Sequence of chain 1.C:
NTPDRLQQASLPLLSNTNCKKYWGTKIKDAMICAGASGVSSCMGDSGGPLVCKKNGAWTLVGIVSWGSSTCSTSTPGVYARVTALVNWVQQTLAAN

Binding-site contacts:
Ligand atom C2 contacts residue MET44 of chain 1.C at 4.3 Å (hydrophobic).
Ligand atom C3 contacts residue MET44 of chain 1.C at 3.5 Å (hydrophobic).
Ligand atom C1 contacts residue TRP67 of chain 1.C at 3.2 Å (hydrophobic).
Ligand atom C2 contacts residue SER47 of chain 1.C at 3.3 Å.
Ligand atom O2P contacts residue HIS42 of chain 1.B at 2.6 Å (h-bond).
Ligand atom C2 contacts residue CYS43 of chain 1.C at 3.7 Å (hydrophobic).
Ligand atom C1 contacts residue SER47 of chain 1.C at 3.7 Å.
Ligand atom O2P contacts residue SER47 of chain 1.C at 2.5 Å (h-bond).
Ligand atom C1 contacts residue VAL65 of chain 1.C at 4.2 Å (hydrophobic).
Ligand atom P contacts residue HIS42 of chain 1.B at 3.4 Å.
Ligand atom O1P contacts residue HIS42 of chain 1.B at 4.2 Å.
Ligand atom C3 contacts residue CYS43 of chain 1.C at 3.5 Å (hydrophobic).
Ligand atom O1P contacts residue SER66 of chain 1.C at 4.0 Å.
Ligand atom O1P contacts residue CYS43 of chain 1.C at 4.3 Å.
Ligand atom C1 contacts residue SER66 of chain 1.C at 3.5 Å.
Ligand atom O3P contacts residue MET44 of chain 1.C at 3.7 Å.
Ligand atom P contacts residue SER66 of chain 1.C at 4.3 Å.
Ligand atom O2P contacts residue SER66 of chain 1.C at 4.5 Å.
Ligand atom O3P contacts residue GLY45 of chain 1.C at 2.9 Å (h-bond).
Ligand atom P contacts residue SER47 of chain 1.C at 1.6 Å.
Ligand atom O3P contacts residue SER47 of chain 1.C at 2.5 Å (h-bond).
Ligand atom O3P contacts residue CYS43 of chain 1.C at 3.7 Å.
Ligand atom C1 contacts residue GLY68 of chain 1.C at 3.8 Å.
Ligand atom P contacts residue GLY45 of chain 1.C at 4.3 Å.
Ligand atom C2 contacts residue SER66 of chain 1.C at 4.4 Å.
Ligand atom O3P contacts residue ASP46 of chain 1.C at 3.6 Å.
Ligand atom O1P contacts residue SER47 of chain 1.C at 2.5 Å (h-bond).

Sequence of chain 1.B:
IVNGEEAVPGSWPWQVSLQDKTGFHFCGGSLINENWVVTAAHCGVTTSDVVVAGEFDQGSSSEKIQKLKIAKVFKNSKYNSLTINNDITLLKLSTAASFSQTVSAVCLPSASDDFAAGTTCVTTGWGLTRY

A small-molecule ligand and the protein it binds are described below.
Small molecule (SMILES): CC(C)OP(=O)(O)O